Binding-site contacts:
Ligand atom C11 contacts residue ALA52 of chain 1.A at 4.1 Å (hydrophobic).
Ligand atom C17 contacts residue CYS212 of chain 1.A at 3.6 Å (hydrophobic).
Ligand atom C3 contacts residue ILE48 of chain 1.A at 3.8 Å (hydrophobic).
Ligand atom C18 contacts residue CYS212 of chain 1.A at 3.9 Å (hydrophobic).
Ligand atom O2 contacts residue ALA51 of chain 1.A at 3.2 Å.
Ligand atom O2 contacts residue ARG96 of chain 1.A at 3.6 Å.
Ligand atom O2 contacts residue PHE93 of chain 1.A at 4.1 Å.
Ligand atom C18 contacts residue PHE93 of chain 1.A at 4.0 Å (hydrophobic).
Ligand atom O2 contacts residue LEU106 of chain 1.A at 3.9 Å.
Ligand atom C6 contacts residue CYS212 of chain 1.A at 4.1 Å (hydrophobic).
Ligand atom C12 contacts residue LEU89 of chain 1.A at 4.0 Å (hydrophobic).
Ligand atom C12 contacts residue ALA52 of chain 1.A at 3.9 Å (hydrophobic).
Ligand atom C14 contacts residue PHE93 of chain 1.A at 4.0 Å (hydrophobic).
Ligand atom C15 contacts residue PHE93 of chain 1.A at 3.8 Å (hydrophobic).
Ligand atom C20 contacts residue LEU106 of chain 1.A at 4.0 Å (hydrophobic).
Ligand atom C20 contacts residue ILE48 of chain 1.A at 3.8 Å (hydrophobic).
Ligand atom C2 contacts residue VAL122 of chain 1.A at 3.8 Å (hydrophobic).
Ligand atom C13 contacts residue PHE93 of chain 1.A at 3.6 Å (hydrophobic).
Ligand atom O1 contacts residue PHE93 of chain 1.A at 3.8 Å.
Ligand atom C20 contacts residue PHE93 of chain 1.A at 3.8 Å (hydrophobic).
Ligand atom O2 contacts residue ALA107 of chain 1.A at 3.1 Å (h-bond).
Ligand atom C11 contacts residue PHE93 of chain 1.A at 3.8 Å (hydrophobic).
Ligand atom C15 contacts residue ALA107 of chain 1.A at 3.8 Å (hydrophobic).
Ligand atom C11 contacts residue ILE48 of chain 1.A at 3.6 Å (hydrophobic).
Ligand atom C12 contacts residue PHE93 of chain 1.A at 3.8 Å (hydrophobic).
Ligand atom C14 contacts residue GLN55 of chain 1.A at 4.0 Å.
Ligand atom C15 contacts residue GLN55 of chain 1.A at 3.7 Å.
Ligand atom C4 contacts residue ILE125 of chain 1.A at 3.6 Å (hydrophobic).
Ligand atom C8 contacts residue ILE48 of chain 1.A at 3.6 Å (hydrophobic).
Ligand atom C7 contacts residue CYS212 of chain 1.A at 4.0 Å (hydrophobic).
Ligand atom C5 contacts residue CYS212 of chain 1.A at 4.1 Å (hydrophobic).
Ligand atom O1 contacts residue GLN55 of chain 1.A at 3.3 Å.
Ligand atom O1 contacts residue ARG96 of chain 1.A at 2.8 Å (salt-bridge).
Ligand atom C20 contacts residue ALA51 of chain 1.A at 3.3 Å (hydrophobic).
Ligand atom C13 contacts residue ALA51 of chain 1.A at 4.1 Å (hydrophobic).
Ligand atom C15 contacts residue ARG96 of chain 1.A at 3.7 Å.
Ligand atom C13 contacts residue ALA52 of chain 1.A at 4.1 Å (hydrophobic).
Ligand atom O1 contacts residue ALA107 of chain 1.A at 3.6 Å.
Ligand atom C3 contacts residue VAL122 of chain 1.A at 3.8 Å (hydrophobic).
Ligand atom C16 contacts residue VAL45 of chain 1.A at 4.1 Å (hydrophobic).

Sequence of chain 1.A:
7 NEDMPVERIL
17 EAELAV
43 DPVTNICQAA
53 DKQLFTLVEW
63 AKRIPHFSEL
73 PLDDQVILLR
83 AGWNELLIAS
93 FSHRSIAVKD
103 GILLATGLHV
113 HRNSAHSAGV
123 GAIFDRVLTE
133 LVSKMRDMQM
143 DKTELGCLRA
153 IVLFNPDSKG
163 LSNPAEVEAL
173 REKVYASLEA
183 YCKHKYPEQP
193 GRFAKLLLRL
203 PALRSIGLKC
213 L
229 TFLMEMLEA

This protein binds this small molecule.
Small molecule (SMILES): CC1=C(/C=C/C(C)=C/C=C/C(C)=C/C(=O)O)C(C)(C)CCC1